The protein below binds the small molecule below.
Small molecule (SMILES): N[C@H](CCC(=O)O)C(=O)O

Sequence of chain 1.B:
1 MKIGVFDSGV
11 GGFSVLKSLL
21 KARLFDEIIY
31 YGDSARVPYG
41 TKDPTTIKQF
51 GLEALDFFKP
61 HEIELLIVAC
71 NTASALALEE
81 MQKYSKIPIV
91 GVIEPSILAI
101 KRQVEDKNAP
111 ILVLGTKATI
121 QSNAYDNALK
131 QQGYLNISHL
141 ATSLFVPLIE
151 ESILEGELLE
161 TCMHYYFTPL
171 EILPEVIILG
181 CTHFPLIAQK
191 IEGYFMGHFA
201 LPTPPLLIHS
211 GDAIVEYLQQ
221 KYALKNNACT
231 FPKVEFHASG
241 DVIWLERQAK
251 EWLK

Binding-site contacts:
Ligand atom N contacts residue SER8 of chain 1.B at 3.3 Å (h-bond).
Ligand atom O contacts residue CYS181 of chain 1.B at 3.7 Å.
Ligand atom N contacts residue THR182 of chain 1.B at 2.9 Å (h-bond).
Ligand atom CB contacts residue HIS183 of chain 1.B at 3.9 Å.
Ligand atom C contacts residue ASN71 of chain 1.B at 3.7 Å.
Ligand atom C contacts residue CYS181 of chain 1.B at 3.8 Å (hydrophobic).
Ligand atom O contacts residue THR72 of chain 1.B at 2.7 Å (h-bond).
Ligand atom CB contacts residue THR182 of chain 1.B at 3.5 Å.
Ligand atom CG contacts residue SER8 of chain 1.B at 3.6 Å.
Ligand atom O contacts residue ASN71 of chain 1.B at 3.9 Å.
Ligand atom CA contacts residue THR182 of chain 1.B at 3.5 Å.
Ligand atom O contacts residue THR116 of chain 1.B at 3.4 Å.
Ligand atom OE2 contacts residue GLY40 of chain 1.B at 2.8 Å (h-bond).
Ligand atom CA contacts residue CYS70 of chain 1.B at 3.4 Å (hydrophobic).
Ligand atom N contacts residue CYS70 of chain 1.B at 3.2 Å (h-bond).
Ligand atom OXT contacts residue CYS181 of chain 1.B at 3.6 Å.
Ligand atom OXT contacts residue CYS70 of chain 1.B at 3.9 Å.
Ligand atom OE1 contacts residue PRO38 of chain 1.B at 3.3 Å.
Ligand atom C contacts residue THR72 of chain 1.B at 3.6 Å.
Ligand atom CB contacts residue CYS181 of chain 1.B at 3.7 Å (hydrophobic).
Ligand atom C contacts residue THR182 of chain 1.B at 3.6 Å.
Ligand atom N contacts residue ASP7 of chain 1.B at 2.9 Å (salt-bridge).
Ligand atom OE1 contacts residue GLY40 of chain 1.B at 3.7 Å.
Ligand atom CD contacts residue GLY40 of chain 1.B at 3.7 Å.
Ligand atom CD contacts residue PRO38 of chain 1.B at 3.7 Å (hydrophobic).
Ligand atom CD contacts residue TYR39 of chain 1.B at 3.4 Å (hydrophobic).
Ligand atom CG contacts residue HIS183 of chain 1.B at 3.8 Å.
Ligand atom OE1 contacts residue TYR39 of chain 1.B at 2.7 Å (h-bond).
Ligand atom OE1 contacts residue SER8 of chain 1.B at 2.7 Å (h-bond).
Ligand atom CG contacts residue VAL146 of chain 1.B at 4.0 Å (hydrophobic).
Ligand atom C contacts residue CYS70 of chain 1.B at 3.6 Å (hydrophobic).
Ligand atom OXT contacts residue ASN71 of chain 1.B at 3.0 Å (h-bond).
Ligand atom OE2 contacts residue TYR39 of chain 1.B at 3.3 Å (h-bond).
Ligand atom OE2 contacts residue THR116 of chain 1.B at 3.8 Å.
Ligand atom OE2 contacts residue PRO38 of chain 1.B at 3.3 Å.
Ligand atom OXT contacts residue THR182 of chain 1.B at 3.0 Å (h-bond).
Ligand atom OE1 contacts residue VAL37 of chain 1.B at 3.8 Å.
Ligand atom CA contacts residue SER8 of chain 1.B at 3.9 Å.
Ligand atom CD contacts residue SER8 of chain 1.B at 3.5 Å.
Ligand atom OXT contacts residue THR72 of chain 1.B at 3.9 Å.